Sequence of chain 1.E:
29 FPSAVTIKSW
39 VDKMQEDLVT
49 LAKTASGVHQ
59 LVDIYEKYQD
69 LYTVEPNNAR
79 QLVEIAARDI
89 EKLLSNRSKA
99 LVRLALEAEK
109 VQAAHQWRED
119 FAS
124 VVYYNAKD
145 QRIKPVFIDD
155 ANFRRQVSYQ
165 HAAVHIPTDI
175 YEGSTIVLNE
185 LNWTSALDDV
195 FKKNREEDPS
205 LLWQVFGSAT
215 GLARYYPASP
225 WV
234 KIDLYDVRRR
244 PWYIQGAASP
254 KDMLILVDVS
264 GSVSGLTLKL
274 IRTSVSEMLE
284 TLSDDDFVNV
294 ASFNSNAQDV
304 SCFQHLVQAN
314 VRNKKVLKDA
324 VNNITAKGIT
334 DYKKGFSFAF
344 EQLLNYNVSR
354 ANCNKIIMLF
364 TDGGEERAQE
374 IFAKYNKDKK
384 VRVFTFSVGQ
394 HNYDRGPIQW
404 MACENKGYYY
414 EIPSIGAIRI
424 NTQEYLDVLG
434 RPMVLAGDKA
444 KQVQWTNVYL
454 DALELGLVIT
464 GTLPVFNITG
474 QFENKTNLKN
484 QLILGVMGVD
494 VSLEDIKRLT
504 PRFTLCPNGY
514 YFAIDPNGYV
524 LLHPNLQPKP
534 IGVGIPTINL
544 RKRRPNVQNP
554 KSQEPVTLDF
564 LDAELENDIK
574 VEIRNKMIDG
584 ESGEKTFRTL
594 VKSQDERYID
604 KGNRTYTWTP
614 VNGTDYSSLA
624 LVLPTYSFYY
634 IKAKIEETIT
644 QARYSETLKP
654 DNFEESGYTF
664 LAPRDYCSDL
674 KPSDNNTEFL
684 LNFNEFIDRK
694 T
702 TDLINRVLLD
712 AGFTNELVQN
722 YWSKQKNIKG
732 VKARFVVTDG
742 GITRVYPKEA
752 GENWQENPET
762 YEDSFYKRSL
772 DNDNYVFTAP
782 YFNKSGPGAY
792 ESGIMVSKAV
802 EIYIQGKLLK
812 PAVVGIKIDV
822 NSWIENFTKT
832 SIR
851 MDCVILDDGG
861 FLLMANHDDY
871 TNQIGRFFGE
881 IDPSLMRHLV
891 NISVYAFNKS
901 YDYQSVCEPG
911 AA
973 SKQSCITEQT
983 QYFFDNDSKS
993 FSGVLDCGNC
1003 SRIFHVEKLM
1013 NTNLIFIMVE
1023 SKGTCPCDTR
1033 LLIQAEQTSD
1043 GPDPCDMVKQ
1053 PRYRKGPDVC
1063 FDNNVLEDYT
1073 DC

Binding-site contacts:
Ligand atom C5 contacts residue ASN891 of chain 1.E at 3.7 Å.
Ligand atom C3 contacts residue ASN891 of chain 1.E at 3.8 Å.
Ligand atom N2 contacts residue ASN891 of chain 1.E at 2.9 Å (h-bond).
Ligand atom C2 contacts residue ASN891 of chain 1.E at 2.5 Å.
Ligand atom C8 contacts residue ASN891 of chain 1.E at 4.3 Å.
Ligand atom C4 contacts residue ASN891 of chain 1.E at 4.3 Å.
Ligand atom O5 contacts residue ASN891 of chain 1.E at 2.4 Å (h-bond).
Ligand atom C7 contacts residue ASN891 of chain 1.E at 3.9 Å.
Ligand atom C1 contacts residue ASN891 of chain 1.E at 1.4 Å.

A small-molecule ligand and the protein it binds are described below.
Small molecule (SMILES): CC(=O)N[C@@H]1[C@@H](O)[C@H](O)[C@@H](CO)O[C@H]1O